Binding-site contacts:
Ligand atom O33 contacts residue PHE138 of chain 1.B at 3.5 Å.
Ligand atom C17 contacts residue GLN187 of chain 1.B at 3.4 Å.
Ligand atom C5 contacts residue ALA189 of chain 1.B at 3.5 Å (hydrophobic).
Ligand atom O13 contacts residue GLU164 of chain 1.B at 2.9 Å (salt-bridge).
Ligand atom C29 contacts residue ASN140 of chain 1.B at 3.3 Å.
Ligand atom C1 contacts residue ALA189 of chain 1.B at 3.4 Å (hydrophobic).
Ligand atom N8 contacts residue GLU164 of chain 1.B at 2.8 Å (salt-bridge).
Ligand atom O2 contacts residue THR188 of chain 1.B at 3.0 Å (h-bond).
Ligand atom C7 contacts residue GLU164 of chain 1.B at 3.5 Å.
Ligand atom C11 contacts residue THR188 of chain 1.B at 3.5 Å.
Ligand atom N23 contacts residue CYS143 of chain 1.B at 3.2 Å (h-bond).
Ligand atom N23 contacts residue HIS162 of chain 1.B at 2.9 Å (h-bond).
Ligand atom C12 contacts residue MET163 of chain 1.B at 3.4 Å (hydrophobic).
Ligand atom C15 contacts residue HIS162 of chain 1.B at 3.1 Å.
Ligand atom C10 contacts residue GLN187 of chain 1.B at 3.4 Å.
Ligand atom O37 contacts residue CYS143 of chain 1.B at 3.5 Å (h-bond).
Ligand atom N14 contacts residue GLN187 of chain 1.B at 3.0 Å (h-bond).
Ligand atom O35 contacts residue GLY141 of chain 1.B at 3.4 Å (h-bond).
Ligand atom C34 contacts residue CYS143 of chain 1.B at 1.8 Å (hydrophobic).
Ligand atom C1 contacts residue THR188 of chain 1.B at 3.4 Å.
Ligand atom C36 contacts residue CYS143 of chain 1.B at 2.5 Å (hydrophobic).
Ligand atom O37 contacts residue HIS39 of chain 1.B at 2.9 Å (h-bond).
Ligand atom O2 contacts residue GLN187 of chain 1.B at 3.0 Å.
Ligand atom C21 contacts residue HIS162 of chain 1.B at 3.4 Å.
Ligand atom C36 contacts residue HIS39 of chain 1.B at 3.1 Å.
Ligand atom C24 contacts residue CYS143 of chain 1.B at 3.0 Å (hydrophobic).
Ligand atom N31 contacts residue PHE138 of chain 1.B at 3.6 Å (h-bond).
Ligand atom O35 contacts residue CYS143 of chain 1.B at 2.8 Å (h-bond).
Ligand atom C20 contacts residue HIS162 of chain 1.B at 3.5 Å.
Ligand atom O2 contacts residue ALA189 of chain 1.B at 3.3 Å (h-bond).
Ligand atom N31 contacts residue GLU164 of chain 1.B at 3.4 Å (salt-bridge).
Ligand atom C30 contacts residue ASN140 of chain 1.B at 3.2 Å.
Ligand atom C4 contacts residue ALA189 of chain 1.B at 3.1 Å (hydrophobic).
Ligand atom N31 contacts residue LEU139 of chain 1.B at 3.5 Å (h-bond).
Ligand atom C26 contacts residue CYS143 of chain 1.B at 3.4 Å (hydrophobic).
Ligand atom C1 contacts residue GLN187 of chain 1.B at 3.1 Å.
Ligand atom C3 contacts residue THR188 of chain 1.B at 3.2 Å.
Ligand atom C3 contacts residue ALA189 of chain 1.B at 3.2 Å (hydrophobic).
Ligand atom O13 contacts residue MET163 of chain 1.B at 2.9 Å.
Ligand atom O33 contacts residue HIS161 of chain 1.B at 2.8 Å (h-bond).

Sequence of chain 1.B:
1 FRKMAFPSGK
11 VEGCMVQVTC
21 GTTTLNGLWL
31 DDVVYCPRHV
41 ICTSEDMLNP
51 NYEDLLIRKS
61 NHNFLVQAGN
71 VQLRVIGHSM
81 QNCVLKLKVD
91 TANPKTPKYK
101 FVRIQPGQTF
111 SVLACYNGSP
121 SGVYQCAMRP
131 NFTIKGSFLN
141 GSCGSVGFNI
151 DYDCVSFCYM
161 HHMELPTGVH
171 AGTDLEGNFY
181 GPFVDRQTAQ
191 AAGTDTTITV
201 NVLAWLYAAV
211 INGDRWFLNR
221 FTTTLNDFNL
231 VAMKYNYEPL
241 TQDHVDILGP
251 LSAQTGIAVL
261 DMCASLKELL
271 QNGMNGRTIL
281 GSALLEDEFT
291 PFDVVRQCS

The protein below binds the small molecule below.
Small molecule (SMILES): COc1cccc2[nH]c(C(=O)N[C@@H](CC(C)C)C(=O)N[C@@H](C[C@@H]3CCNC3=O)[C@H](O)CO)cc12